Sequence of chain 1.C:
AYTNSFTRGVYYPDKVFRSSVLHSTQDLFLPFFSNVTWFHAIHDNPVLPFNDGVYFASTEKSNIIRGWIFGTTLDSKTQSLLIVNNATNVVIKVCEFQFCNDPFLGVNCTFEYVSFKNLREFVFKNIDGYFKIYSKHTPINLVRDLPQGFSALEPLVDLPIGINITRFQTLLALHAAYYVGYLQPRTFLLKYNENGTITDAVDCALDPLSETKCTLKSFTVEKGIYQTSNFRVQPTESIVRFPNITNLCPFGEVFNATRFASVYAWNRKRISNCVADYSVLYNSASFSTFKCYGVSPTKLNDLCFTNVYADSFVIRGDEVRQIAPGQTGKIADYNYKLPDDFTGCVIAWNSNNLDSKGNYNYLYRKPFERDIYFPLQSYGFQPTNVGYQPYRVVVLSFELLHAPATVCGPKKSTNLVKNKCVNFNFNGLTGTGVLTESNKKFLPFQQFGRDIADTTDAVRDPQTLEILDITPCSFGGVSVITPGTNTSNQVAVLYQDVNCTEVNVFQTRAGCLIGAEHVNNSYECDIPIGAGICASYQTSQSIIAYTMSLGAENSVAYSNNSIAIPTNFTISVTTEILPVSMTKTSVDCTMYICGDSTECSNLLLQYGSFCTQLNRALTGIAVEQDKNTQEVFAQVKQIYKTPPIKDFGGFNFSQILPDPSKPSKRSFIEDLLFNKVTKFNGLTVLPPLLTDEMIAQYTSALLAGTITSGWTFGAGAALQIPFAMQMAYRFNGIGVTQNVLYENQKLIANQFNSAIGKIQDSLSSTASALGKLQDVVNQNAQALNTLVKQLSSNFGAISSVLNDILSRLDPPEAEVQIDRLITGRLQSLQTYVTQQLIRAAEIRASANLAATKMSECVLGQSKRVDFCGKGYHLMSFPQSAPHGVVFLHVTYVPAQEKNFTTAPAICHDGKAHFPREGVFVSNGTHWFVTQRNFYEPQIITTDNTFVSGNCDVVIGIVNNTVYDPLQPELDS

A protein and the small-molecule ligand that binds it are described below.
Small molecule (SMILES): CC(=O)N[C@@H]1[C@@H](O)[C@H](O)[C@@H](CO)O[C@H]1O

Binding-site contacts:
Ligand atom O7 contacts residue ASN35 of chain 1.C at 3.2 Å (h-bond).
Ligand atom C3 contacts residue ASN35 of chain 1.C at 3.9 Å.
Ligand atom C2 contacts residue ASN35 of chain 1.C at 2.5 Å.
Ligand atom O5 contacts residue ASN35 of chain 1.C at 2.4 Å (h-bond).
Ligand atom C7 contacts residue ASN35 of chain 1.C at 3.3 Å.
Ligand atom N2 contacts residue ASN35 of chain 1.C at 3.0 Å (h-bond).
Ligand atom C5 contacts residue ASN35 of chain 1.C at 3.8 Å.
Ligand atom C4 contacts residue ASN35 of chain 1.C at 4.3 Å.
Ligand atom C1 contacts residue ASN35 of chain 1.C at 1.5 Å.
Ligand atom C8 contacts residue ASN35 of chain 1.C at 4.5 Å.